A protein and the small-molecule ligand that binds it are described below.
Small molecule (SMILES): O=C(O)[C@]1(O)C[C@H](CP(=O)(O)O)[C@@H](O)[C@H](O)C1

Sequence of chain 1.B:
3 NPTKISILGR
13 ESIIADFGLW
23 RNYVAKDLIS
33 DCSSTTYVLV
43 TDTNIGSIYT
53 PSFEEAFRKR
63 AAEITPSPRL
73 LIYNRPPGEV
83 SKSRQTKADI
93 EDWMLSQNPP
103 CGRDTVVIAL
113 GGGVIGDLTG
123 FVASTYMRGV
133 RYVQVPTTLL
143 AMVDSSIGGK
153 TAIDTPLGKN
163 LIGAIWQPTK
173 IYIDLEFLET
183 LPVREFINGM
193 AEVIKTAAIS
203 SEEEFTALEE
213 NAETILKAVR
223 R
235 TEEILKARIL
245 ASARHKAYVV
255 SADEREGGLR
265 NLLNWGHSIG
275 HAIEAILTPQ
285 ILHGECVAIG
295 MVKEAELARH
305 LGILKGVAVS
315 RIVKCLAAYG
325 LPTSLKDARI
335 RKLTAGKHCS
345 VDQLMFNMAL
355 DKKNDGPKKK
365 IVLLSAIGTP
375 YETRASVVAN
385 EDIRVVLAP

Sequence of chain 1.A:
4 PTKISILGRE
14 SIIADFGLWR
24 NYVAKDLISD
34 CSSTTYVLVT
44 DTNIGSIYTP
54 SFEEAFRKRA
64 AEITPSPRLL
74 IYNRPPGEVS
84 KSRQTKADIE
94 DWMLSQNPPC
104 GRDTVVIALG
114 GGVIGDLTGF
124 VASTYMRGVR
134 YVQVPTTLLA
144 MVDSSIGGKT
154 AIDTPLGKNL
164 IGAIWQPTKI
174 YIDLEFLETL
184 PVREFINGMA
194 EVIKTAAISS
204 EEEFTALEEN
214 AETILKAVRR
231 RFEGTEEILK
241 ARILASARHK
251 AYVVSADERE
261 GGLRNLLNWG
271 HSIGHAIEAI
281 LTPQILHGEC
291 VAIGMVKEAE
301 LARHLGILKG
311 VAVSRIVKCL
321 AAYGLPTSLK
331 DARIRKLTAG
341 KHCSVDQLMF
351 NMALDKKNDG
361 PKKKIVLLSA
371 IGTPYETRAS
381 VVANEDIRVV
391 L

Binding-site contacts:
Ligand atom C8 contacts residue LYS152 of chain 1.B at 3.5 Å.
Ligand atom O5 contacts residue ZN1 of chain 1.G at 2.2 Å.
Ligand atom C3 contacts residue ASP146 of chain 1.B at 3.5 Å.
Ligand atom O93 contacts residue ASN268 of chain 1.B at 2.7 Å (h-bond).
Ligand atom O91 contacts residue ARG130 of chain 1.A at 2.9 Å (salt-bridge).
Ligand atom C5 contacts residue ZN1 of chain 1.G at 3.1 Å.
Ligand atom O93 contacts residue HIS275 of chain 1.B at 3.1 Å.
Ligand atom C7 contacts residue ASN162 of chain 1.B at 3.6 Å.
Ligand atom P1 contacts residue ARG130 of chain 1.A at 3.6 Å.
Ligand atom O12 contacts residue ARG264 of chain 1.B at 2.9 Å (salt-bridge).
Ligand atom O11 contacts residue LYS152 of chain 1.B at 3.0 Å (salt-bridge).
Ligand atom O4 contacts residue GLU194 of chain 1.B at 2.9 Å (salt-bridge).
Ligand atom C4 contacts residue ZN1 of chain 1.G at 3.0 Å.
Ligand atom O4 contacts residue HIS271 of chain 1.B at 3.1 Å (h-bond).
Ligand atom O92 contacts residue LYS356 of chain 1.B at 2.7 Å (salt-bridge).
Ligand atom P1 contacts residue LYS356 of chain 1.B at 3.7 Å.
Ligand atom O11 contacts residue ARG264 of chain 1.B at 2.9 Å (salt-bridge).
Ligand atom C4 contacts residue ASP146 of chain 1.B at 3.6 Å.
Ligand atom O4 contacts residue ZN1 of chain 1.G at 2.2 Å.
Ligand atom O92 contacts residue ARG130 of chain 1.A at 2.9 Å (salt-bridge).
Ligand atom C1 contacts residue LYS152 of chain 1.B at 3.7 Å.
Ligand atom O92 contacts residue ASN162 of chain 1.B at 3.0 Å (h-bond).
Ligand atom O12 contacts residue NAD1 of chain 1.H at 3.5 Å (h-bond).
Ligand atom O2 contacts residue ASN268 of chain 1.B at 3.1 Å (h-bond).
Ligand atom O4 contacts residue ASP146 of chain 1.B at 2.5 Å (salt-bridge).
Ligand atom O5 contacts residue HIS271 of chain 1.B at 3.1 Å (h-bond).
Ligand atom C6 contacts residue ASN268 of chain 1.B at 3.6 Å.
Ligand atom C5 contacts residue NAD1 of chain 1.H at 3.3 Å.
Ligand atom O5 contacts residue NAD1 of chain 1.H at 3.4 Å.
Ligand atom C4 contacts residue LYS197 of chain 1.B at 3.8 Å.
Ligand atom C1 contacts residue ARG264 of chain 1.B at 3.6 Å.
Ligand atom O11 contacts residue LEU267 of chain 1.B at 3.7 Å.
Ligand atom O4 contacts residue LYS197 of chain 1.B at 3.1 Å (salt-bridge).
Ligand atom O2 contacts residue LEU267 of chain 1.B at 3.4 Å.
Ligand atom C5 contacts residue HIS271 of chain 1.B at 3.8 Å.
Ligand atom O91 contacts residue LYS152 of chain 1.B at 2.8 Å (salt-bridge).
Ligand atom O12 contacts residue LYS250 of chain 1.B at 2.9 Å (salt-bridge).
Ligand atom O4 contacts residue NAD1 of chain 1.H at 3.4 Å.
Ligand atom O5 contacts residue HIS287 of chain 1.B at 3.1 Å (h-bond).
Ligand atom C4 contacts residue HIS271 of chain 1.B at 3.3 Å.